Sequence of chain 1.B:
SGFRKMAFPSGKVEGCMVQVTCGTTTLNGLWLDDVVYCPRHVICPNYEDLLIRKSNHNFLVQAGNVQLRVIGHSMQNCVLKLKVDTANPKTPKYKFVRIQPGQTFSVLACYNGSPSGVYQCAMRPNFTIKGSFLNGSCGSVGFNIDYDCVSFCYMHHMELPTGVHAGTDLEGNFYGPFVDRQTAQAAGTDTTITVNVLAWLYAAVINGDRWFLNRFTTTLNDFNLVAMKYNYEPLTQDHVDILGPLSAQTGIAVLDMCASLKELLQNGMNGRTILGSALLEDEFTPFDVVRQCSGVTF

A small-molecule ligand and the protein it binds are described below.
Small molecule (SMILES): O=C1[C@@H](c2cccc(Cl)c2)CCN1c1cncc2ccccc12

Binding-site contacts:
Ligand atom O contacts residue MET165 of chain 1.A at 3.3 Å.
Ligand atom N1 contacts residue HIS163 of chain 1.A at 2.7 Å (h-bond).
Ligand atom C6 contacts residue HIS164 of chain 1.A at 3.5 Å.
Ligand atom C11 contacts residue GLU166 of chain 1.A at 3.8 Å.
Ligand atom C14 contacts residue ASN142 of chain 1.A at 3.7 Å.
Ligand atom CL contacts residue ASP187 of chain 1.A at 3.1 Å.
Ligand atom N1 contacts residue PHE140 of chain 1.A at 3.7 Å.
Ligand atom C13 contacts residue LEU141 of chain 1.A at 3.7 Å (hydrophobic).
Ligand atom CL contacts residue HIS41 of chain 1.A at 3.5 Å.
Ligand atom C4 contacts residue HIS164 of chain 1.A at 3.8 Å.
Ligand atom C contacts residue MET165 of chain 1.A at 3.7 Å (hydrophobic).
Ligand atom C5 contacts residue MET165 of chain 1.A at 3.6 Å (hydrophobic).
Ligand atom C2 contacts residue DMS1 of chain 1.E at 3.8 Å.
Ligand atom O contacts residue GLU166 of chain 1.A at 3.0 Å (salt-bridge).
Ligand atom C3 contacts residue GLN189 of chain 1.A at 3.9 Å.
Ligand atom C13 contacts residue PHE140 of chain 1.A at 3.8 Å (hydrophobic).
Ligand atom C5 contacts residue HIS41 of chain 1.A at 3.4 Å.
Ligand atom C8 contacts residue CYS145 of chain 1.A at 3.7 Å (hydrophobic).
Ligand atom C6 contacts residue CYS145 of chain 1.A at 3.9 Å (hydrophobic).
Ligand atom C9 contacts residue GLU166 of chain 1.A at 3.8 Å.
Ligand atom C contacts residue HIS41 of chain 1.A at 3.9 Å.
Ligand atom C14 contacts residue GLU166 of chain 1.A at 3.4 Å.
Ligand atom C17 contacts residue ASN142 of chain 1.A at 3.4 Å.
Ligand atom C5 contacts residue HIS164 of chain 1.A at 3.1 Å.
Ligand atom C12 contacts residue HIS163 of chain 1.A at 3.9 Å.
Ligand atom C14 contacts residue PHE140 of chain 1.A at 3.5 Å (hydrophobic).
Ligand atom C9 contacts residue MET165 of chain 1.A at 3.7 Å (hydrophobic).
Ligand atom C12 contacts residue GLU166 of chain 1.A at 3.4 Å.
Ligand atom CL contacts residue MET165 of chain 1.A at 3.7 Å.
Ligand atom C11 contacts residue HIS163 of chain 1.A at 3.1 Å.
Ligand atom N1 contacts residue SER144 of chain 1.A at 3.6 Å (h-bond).
Ligand atom N1 contacts residue LEU141 of chain 1.A at 3.9 Å.
Ligand atom C13 contacts residue GLU166 of chain 1.A at 3.6 Å.
Ligand atom C2 contacts residue GLN189 of chain 1.A at 3.4 Å.
Ligand atom C13 contacts residue ASN142 of chain 1.A at 3.8 Å.
Ligand atom N1 contacts residue GLU166 of chain 1.A at 3.8 Å.
Ligand atom C14 contacts residue LEU141 of chain 1.A at 3.8 Å (hydrophobic).
Ligand atom C12 contacts residue LEU141 of chain 1.A at 3.6 Å (hydrophobic).
Ligand atom C8 contacts residue ASN142 of chain 1.A at 3.3 Å.
Ligand atom C12 contacts residue PHE140 of chain 1.A at 3.2 Å (hydrophobic).

Sequence of chain 1.A:
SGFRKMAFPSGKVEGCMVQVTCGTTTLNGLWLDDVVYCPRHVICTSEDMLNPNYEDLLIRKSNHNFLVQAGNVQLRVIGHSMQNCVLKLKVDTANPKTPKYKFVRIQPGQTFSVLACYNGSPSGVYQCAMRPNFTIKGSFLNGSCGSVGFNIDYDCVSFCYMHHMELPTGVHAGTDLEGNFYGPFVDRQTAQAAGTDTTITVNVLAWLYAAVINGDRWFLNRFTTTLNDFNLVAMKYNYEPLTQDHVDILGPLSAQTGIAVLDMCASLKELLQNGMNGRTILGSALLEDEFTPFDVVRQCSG